Binding-site contacts:
Ligand atom C8 contacts residue ARG263 of chain 1.A at 3.5 Å.
Ligand atom O3' contacts residue LYS59 of chain 1.A at 3.8 Å.
Ligand atom C8' contacts residue ALA131 of chain 1.A at 3.7 Å (hydrophobic).
Ligand atom C2 contacts residue ARG75 of chain 1.A at 3.8 Å.
Ligand atom C4' contacts residue ARG75 of chain 1.A at 3.5 Å.
Ligand atom OP1 contacts residue HIS73 of chain 1.A at 2.8 Å (h-bond).
Ligand atom N1 contacts residue PHE113 of chain 1.A at 3.6 Å.
Ligand atom N3 contacts residue PHE113 of chain 1.A at 3.8 Å.
Ligand atom S contacts residue THR166 of chain 1.A at 3.6 Å.
Ligand atom O5' contacts residue PRO129 of chain 1.A at 3.7 Å.
Ligand atom C8' contacts residue CYS165 of chain 1.A at 3.3 Å (hydrophobic).
Ligand atom OP1 contacts residue LYS59 of chain 1.A at 3.5 Å.
Ligand atom C7' contacts residue PRO129 of chain 1.A at 3.1 Å (hydrophobic).
Ligand atom N1 contacts residue PHE113 of chain 1.A at 3.7 Å.
Ligand atom O3' contacts residue HIS73 of chain 1.A at 3.4 Å (h-bond).
Ligand atom N4 contacts residue CYS165 of chain 1.A at 3.6 Å (h-bond).
Ligand atom OP1 contacts residue ASN173 of chain 1.A at 3.5 Å (h-bond).
Ligand atom N7 contacts residue ARG263 of chain 1.A at 3.6 Å (salt-bridge).
Ligand atom N2 contacts residue ARG75 of chain 1.A at 3.7 Å.
Ligand atom OP2 contacts residue ARG263 of chain 1.A at 2.5 Å (salt-bridge).
Ligand atom C8' contacts residue PRO129 of chain 1.A at 3.3 Å (hydrophobic).
Ligand atom C5' contacts residue HIS73 of chain 1.A at 3.5 Å.
Ligand atom C5' contacts residue ARG75 of chain 1.A at 3.6 Å.
Ligand atom P contacts residue GLY264 of chain 1.A at 3.7 Å.
Ligand atom OP2 contacts residue ARG263 of chain 1.A at 3.6 Å.
Ligand atom O4' contacts residue ARG75 of chain 1.A at 3.0 Å (salt-bridge).
Ligand atom C1' contacts residue ARG75 of chain 1.A at 3.7 Å.
Ligand atom OP1 contacts residue GLY264 of chain 1.A at 2.8 Å (h-bond).
Ligand atom S contacts residue CYS165 of chain 1.A at 2.0 Å (h-bond).
Ligand atom N3 contacts residue ARG75 of chain 1.A at 3.0 Å (salt-bridge).
Ligand atom C5' contacts residue PRO129 of chain 1.A at 3.8 Å (hydrophobic).
Ligand atom P contacts residue HIS73 of chain 1.A at 3.6 Å.
Ligand atom C7' contacts residue CYS165 of chain 1.A at 3.4 Å (hydrophobic).
Ligand atom C2 contacts residue PHE113 of chain 1.A at 3.5 Å (hydrophobic).
Ligand atom O4' contacts residue ARG75 of chain 1.A at 3.2 Å.
Ligand atom N2 contacts residue ARG111 of chain 1.A at 3.5 Å.
Ligand atom C8' contacts residue LEU133 of chain 1.A at 3.8 Å (hydrophobic).
Ligand atom OP2 contacts residue GLY262 of chain 1.A at 3.6 Å.
Ligand atom OP2 contacts residue GLY264 of chain 1.A at 3.6 Å.
Ligand atom N2 contacts residue PHE113 of chain 1.A at 3.7 Å.

This protein binds this small molecule.
Small molecule (SMILES): Cc1cn([C@@H]2C[C@H](O[P](=O)(O)OC[C@H]3O[C@@H](n4ccc(N)nc4=O)C[C@@H]3O[P](=O)(O)OC[C@H]3O[C@@H](n4cc(C)c(=O)[nH]c4=O)C[C@@H]3O[P](=O)(O)OC[C@H]3O[C@@H](n4cnc5c(N)ncnc54)C[C@@H]3O)[C@@H](CO[P](=O)(NCCS)O[C@H]3C[C@H](n4cnc5c(N)ncnc54)O[C@@H]3CO[P](=O)(O)O[C@H]3C[C@H](n4cnc5c(=O)nc(N)[nH]c54)O[C@@H]3CO[P](=O)(O)O[C@H]3C[C@H](n4c(=O)[nH]c5c(=O)[nH]c(N)nc54)O[C@@H]3CO[P](=O)(O)O[C@H]3C[C@H](n4cc(C)c(=O)[nH]c4=O)O[C@@H]3CO[P](=O)(O)O[C@H]3C[C@H](n4ccc(N)nc4=O)O[C@@H]3COP(=O)=O)O2)c(=O)[nH]c1=O

Sequence of chain 1.A:
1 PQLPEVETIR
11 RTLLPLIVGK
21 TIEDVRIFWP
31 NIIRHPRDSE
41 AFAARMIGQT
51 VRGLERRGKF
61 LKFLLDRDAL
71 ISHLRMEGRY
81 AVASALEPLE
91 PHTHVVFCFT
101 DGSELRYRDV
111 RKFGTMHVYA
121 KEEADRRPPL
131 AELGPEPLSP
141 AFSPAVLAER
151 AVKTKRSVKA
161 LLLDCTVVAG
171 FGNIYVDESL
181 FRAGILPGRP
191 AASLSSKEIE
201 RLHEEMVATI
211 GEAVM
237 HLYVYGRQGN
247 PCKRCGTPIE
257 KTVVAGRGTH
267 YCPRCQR